Binding-site contacts:
Ligand atom CA1 contacts residue SER226 of chain 1.C at 3.5 Å.
Ligand atom CZ1 contacts residue ALA200 of chain 1.C at 3.6 Å (hydrophobic).
Ligand atom NH1 contacts residue GLY238 of chain 1.C at 3.0 Å.
Ligand atom C3 contacts residue SER205 of chain 1.C at 2.0 Å.
Ligand atom NH1 contacts residue ASP199 of chain 1.C at 3.6 Å (salt-bridge).
Ligand atom N contacts residue GLY228 of chain 1.C at 3.0 Å (h-bond).
Ligand atom O2 contacts residue CYS201 of chain 1.C at 3.2 Å (h-bond).
Ligand atom O contacts residue TRP227 of chain 1.C at 2.5 Å.
Ligand atom CE1 contacts residue LEU96 of chain 1.C at 3.4 Å (hydrophobic).
Ligand atom NE contacts residue GLY230 of chain 1.C at 3.6 Å.
Ligand atom CB2 contacts residue SER205 of chain 1.C at 2.5 Å.
Ligand atom CE2 contacts residue TYR47 of chain 1.C at 3.6 Å (hydrophobic).
Ligand atom CD3 contacts residue TRP227 of chain 1.C at 3.1 Å (hydrophobic).
Ligand atom C1 contacts residue SER226 of chain 1.C at 3.5 Å.
Ligand atom CA2 contacts residue HIS43 of chain 1.C at 3.5 Å.
Ligand atom NE contacts residue TRP227 of chain 1.C at 3.7 Å.
Ligand atom CB1 contacts residue HIS43 of chain 1.C at 3.1 Å.
Ligand atom C contacts residue TRP227 of chain 1.C at 3.5 Å (hydrophobic).
Ligand atom O2 contacts residue GLY203 of chain 1.C at 3.3 Å (h-bond).
Ligand atom CG1 contacts residue TYR47 of chain 1.C at 3.7 Å (hydrophobic).
Ligand atom CD3 contacts residue GLY228 of chain 1.C at 3.6 Å.
Ligand atom C1 contacts residue HIS43 of chain 1.C at 3.6 Å.
Ligand atom NH2 contacts residue ASP199 of chain 1.C at 2.8 Å (salt-bridge).
Ligand atom N2 contacts residue HIS43 of chain 1.C at 2.9 Å (h-bond).
Ligand atom N2 contacts residue SER226 of chain 1.C at 2.8 Å (h-bond).
Ligand atom O2 contacts residue ASP204 of chain 1.C at 3.5 Å (salt-bridge).
Ligand atom CA2 contacts residue SER205 of chain 1.C at 2.3 Å.
Ligand atom CG1 contacts residue TRP50 of chain 1.C at 3.5 Å (hydrophobic).
Ligand atom O contacts residue GLY228 of chain 1.C at 3.5 Å (h-bond).
Ligand atom C3 contacts residue HIS43 of chain 1.C at 2.1 Å.
Ligand atom N2 contacts residue SER205 of chain 1.C at 2.9 Å (h-bond).
Ligand atom C2 contacts residue HIS43 of chain 1.C at 3.0 Å.
Ligand atom O2 contacts residue SER205 of chain 1.C at 2.4 Å (h-bond).
Ligand atom NH2 contacts residue GLY230 of chain 1.C at 3.5 Å (h-bond).
Ligand atom NH2 contacts residue ALA200 of chain 1.C at 2.7 Å (h-bond).
Ligand atom CZ1 contacts residue TRP227 of chain 1.C at 3.5 Å (hydrophobic).
Ligand atom NH1 contacts residue TRP227 of chain 1.C at 2.7 Å (h-bond).
Ligand atom CD1 contacts residue TRP227 of chain 1.C at 3.4 Å (hydrophobic).
Ligand atom O contacts residue SER226 of chain 1.C at 3.7 Å.
Ligand atom C2 contacts residue SER205 of chain 1.C at 1.8 Å.

Sequence of chain 1.C:
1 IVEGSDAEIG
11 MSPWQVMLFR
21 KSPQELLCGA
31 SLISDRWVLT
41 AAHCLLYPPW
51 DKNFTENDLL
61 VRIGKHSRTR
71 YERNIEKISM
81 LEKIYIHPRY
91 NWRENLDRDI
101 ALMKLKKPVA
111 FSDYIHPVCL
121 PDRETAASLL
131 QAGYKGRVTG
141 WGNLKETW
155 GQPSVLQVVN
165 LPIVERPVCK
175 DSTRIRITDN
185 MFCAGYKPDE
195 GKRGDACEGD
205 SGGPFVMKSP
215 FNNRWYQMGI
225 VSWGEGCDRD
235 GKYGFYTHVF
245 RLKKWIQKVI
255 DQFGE

A small-molecule ligand and the protein it binds are described below.
Small molecule (SMILES): NC(=[NH2+])NCCC[C@H](NC(=O)[C@@H]1CCCN1C(=O)[C@H](N)Cc1ccccc1)[C@H](O)CCl